Binding-site contacts:
Ligand atom C1 contacts residue BMA3 of chain 1.D at 2.7 Å.
Ligand atom C3 contacts residue BMA3 of chain 1.D at 3.7 Å.
Ligand atom C6 contacts residue MAN5 of chain 1.D at 3.9 Å.
Ligand atom C5 contacts residue MAN6 of chain 1.D at 4.5 Å.
Ligand atom O6 contacts residue MAN4 of chain 1.D at 3.9 Å.
Ligand atom C6 contacts residue BMA3 of chain 1.D at 3.7 Å.
Ligand atom O6 contacts residue MAN2 of chain 1.F at 4.4 Å.
Ligand atom O4 contacts residue MAN4 of chain 1.D at 3.6 Å.
Ligand atom C5 contacts residue MAN1 of chain 1.F at 4.3 Å.
Ligand atom C6 contacts residue MAN4 of chain 1.D at 4.2 Å.
Ligand atom O5 contacts residue BMA3 of chain 1.D at 2.9 Å (h-bond).
Ligand atom C6 contacts residue MAN6 of chain 1.D at 4.0 Å.
Ligand atom C6 contacts residue MAN1 of chain 1.F at 3.0 Å.
Ligand atom C4 contacts residue BMA3 of chain 1.D at 3.7 Å.
Ligand atom O2 contacts residue MAN6 of chain 1.D at 4.2 Å.
Ligand atom C5 contacts residue BMA3 of chain 1.D at 2.7 Å.
Ligand atom O4 contacts residue BMA3 of chain 1.D at 3.9 Å.
Ligand atom O6 contacts residue MAN5 of chain 1.D at 3.7 Å.
Ligand atom C2 contacts residue BMA3 of chain 1.D at 3.7 Å.
Ligand atom O6 contacts residue MAN1 of chain 1.F at 2.0 Å.
Ligand atom O5 contacts residue MAN6 of chain 1.D at 4.0 Å.
Ligand atom O6 contacts residue BMA3 of chain 1.D at 3.3 Å (h-bond).

A small-molecule ligand and the protein it binds are described below.
Small molecule (SMILES): OC[C@H]1O[C@H](O[C@@H]2[C@@H](O[C@H]3[C@H](O)[C@@H](CO)OC[C@H]3O)O[C@H](CO)[C@@H](O)[C@@H]2O)[C@@H](O)[C@@H](O)[C@@H]1O